Sequence of chain 1.A:
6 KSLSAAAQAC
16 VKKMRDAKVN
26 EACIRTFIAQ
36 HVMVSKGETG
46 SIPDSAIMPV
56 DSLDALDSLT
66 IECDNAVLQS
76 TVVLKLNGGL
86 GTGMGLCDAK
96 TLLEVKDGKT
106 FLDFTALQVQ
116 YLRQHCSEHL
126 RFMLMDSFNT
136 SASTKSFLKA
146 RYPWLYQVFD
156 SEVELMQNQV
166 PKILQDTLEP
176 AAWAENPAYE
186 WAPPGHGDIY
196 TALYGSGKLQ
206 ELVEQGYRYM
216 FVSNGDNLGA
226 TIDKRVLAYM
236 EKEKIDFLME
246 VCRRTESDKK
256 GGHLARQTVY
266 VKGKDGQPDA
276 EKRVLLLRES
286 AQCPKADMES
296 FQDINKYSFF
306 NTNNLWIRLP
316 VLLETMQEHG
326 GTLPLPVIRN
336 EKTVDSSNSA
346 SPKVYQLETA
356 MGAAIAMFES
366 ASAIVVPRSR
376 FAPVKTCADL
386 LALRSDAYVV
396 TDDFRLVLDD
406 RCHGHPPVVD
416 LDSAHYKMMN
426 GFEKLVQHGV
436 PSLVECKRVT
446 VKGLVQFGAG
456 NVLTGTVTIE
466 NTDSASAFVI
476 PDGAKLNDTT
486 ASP

Binding-site contacts:
Ligand atom C4 contacts residue ARG373 of chain 1.A at 3.7 Å.
Ligand atom C7 contacts residue PRO372 of chain 1.A at 3.5 Å (hydrophobic).
Ligand atom O3 contacts residue VAL371 of chain 1.A at 3.4 Å (h-bond).
Ligand atom C10 contacts residue ARG373 of chain 1.A at 4.0 Å.
Ligand atom C2 contacts residue ARG248 of chain 1.A at 3.5 Å.
Ligand atom C6 contacts residue EDO1 of chain 1.E at 3.6 Å.
Ligand atom C11 contacts residue PRO372 of chain 1.A at 4.0 Å (hydrophobic).
Ligand atom O3 contacts residue CYS247 of chain 1.A at 3.6 Å.
Ligand atom C3 contacts residue ARG248 of chain 1.A at 4.4 Å.
Ligand atom O1 contacts residue SER374 of chain 1.A at 3.2 Å (h-bond).
Ligand atom C1 contacts residue CYS247 of chain 1.A at 4.3 Å (hydrophobic).
Ligand atom C12 contacts residue PRO372 of chain 1.A at 3.7 Å (hydrophobic).
Ligand atom O2 contacts residue ARG248 of chain 1.A at 4.2 Å.
Ligand atom O3 contacts residue VAL370 of chain 1.A at 4.0 Å.
Ligand atom C9 contacts residue PRO372 of chain 1.A at 3.5 Å (hydrophobic).
Ligand atom O3 contacts residue ARG248 of chain 1.A at 2.8 Å (salt-bridge).
Ligand atom C1 contacts residue ARG373 of chain 1.A at 4.3 Å.
Ligand atom C5 contacts residue PRO372 of chain 1.A at 4.0 Å (hydrophobic).
Ligand atom C6 contacts residue PRO372 of chain 1.A at 3.6 Å (hydrophobic).
Ligand atom C8 contacts residue ARG373 of chain 1.A at 4.0 Å.
Ligand atom C1 contacts residue VAL371 of chain 1.A at 3.9 Å (hydrophobic).
Ligand atom C12 contacts residue SER374 of chain 1.A at 3.4 Å.
Ligand atom C7 contacts residue ARG373 of chain 1.A at 3.0 Å.
Ligand atom C6 contacts residue VAL371 of chain 1.A at 3.7 Å (hydrophobic).
Ligand atom C1 contacts residue ARG248 of chain 1.A at 3.6 Å.
Ligand atom O2 contacts residue THR250 of chain 1.A at 3.7 Å.
Ligand atom C5 contacts residue ARG373 of chain 1.A at 3.3 Å.
Ligand atom C13 contacts residue PRO372 of chain 1.A at 3.4 Å (hydrophobic).
Ligand atom C1 contacts residue EDO1 of chain 1.E at 3.9 Å.
Ligand atom C10 contacts residue PRO372 of chain 1.A at 3.9 Å (hydrophobic).
Ligand atom C6 contacts residue ARG373 of chain 1.A at 3.4 Å.
Ligand atom C8 contacts residue PRO372 of chain 1.A at 4.3 Å (hydrophobic).
Ligand atom O2 contacts residue ARG373 of chain 1.A at 4.1 Å.
Ligand atom C14 contacts residue PRO372 of chain 1.A at 3.3 Å (hydrophobic).
Ligand atom C13 contacts residue SER374 of chain 1.A at 4.4 Å.
Ligand atom C9 contacts residue ARG373 of chain 1.A at 4.1 Å.
Ligand atom C3 contacts residue ARG373 of chain 1.A at 4.2 Å.
Ligand atom O3 contacts residue EDO1 of chain 1.E at 3.5 Å (h-bond).
Ligand atom C10 contacts residue SER374 of chain 1.A at 3.7 Å.
Ligand atom C11 contacts residue SER374 of chain 1.A at 3.1 Å.

The small molecule below binds the protein below.
Small molecule (SMILES): Oc1ccc(/C=C/c2cc(O)cc(O)c2)cc1